The protein below binds the small molecule below.
Small molecule (SMILES): CC(=O)N[C@H]1[C@H](O[C@H]2[C@H](O)[C@@H](NC(C)=O)CO[C@@H]2CO)O[C@H](CO)[C@@H](O[C@@H]2O[C@H](CO)[C@@H](O)[C@H](O)[C@@H]2O)[C@@H]1O

Sequence of chain 2.C:
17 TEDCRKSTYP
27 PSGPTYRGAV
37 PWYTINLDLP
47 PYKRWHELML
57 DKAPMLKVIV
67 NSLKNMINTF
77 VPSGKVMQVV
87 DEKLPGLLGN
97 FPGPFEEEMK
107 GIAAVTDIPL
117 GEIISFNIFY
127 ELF

Binding-site contacts:
Ligand atom C1 contacts residue MET61 of chain 2.C at 3.7 Å (hydrophobic).
Ligand atom C3 contacts residue ASN33 of chain 2.D at 3.8 Å.
Ligand atom C5 contacts residue ASN30 of chain 2.D at 4.1 Å.
Ligand atom O7 contacts residue ASN33 of chain 2.D at 2.9 Å (h-bond).
Ligand atom C2 contacts residue ASN33 of chain 2.D at 2.5 Å.
Ligand atom C7 contacts residue THR35 of chain 2.D at 4.1 Å.
Ligand atom C5 contacts residue MET61 of chain 2.C at 4.2 Å (hydrophobic).
Ligand atom C2 contacts residue MET61 of chain 2.C at 4.0 Å (hydrophobic).
Ligand atom C8 contacts residue ARG33 of chain 2.C at 3.5 Å.
Ligand atom C5 contacts residue VAL64 of chain 2.C at 4.1 Å (hydrophobic).
Ligand atom O7 contacts residue VAL64 of chain 2.C at 4.0 Å.
Ligand atom O6 contacts residue GLU40 of chain 2.D at 3.8 Å.
Ligand atom C7 contacts residue ASN33 of chain 2.D at 3.1 Å.
Ligand atom C1 contacts residue ASN33 of chain 2.D at 1.4 Å.
Ligand atom C3 contacts residue GLU40 of chain 2.D at 3.6 Å.
Ligand atom C6 contacts residue VAL64 of chain 2.C at 4.1 Å (hydrophobic).
Ligand atom C1 contacts residue THR35 of chain 2.D at 3.8 Å.
Ligand atom O3 contacts residue VAL64 of chain 2.C at 3.9 Å.
Ligand atom O6 contacts residue ARG33 of chain 2.C at 3.1 Å (salt-bridge).
Ligand atom O4 contacts residue MET61 of chain 2.C at 4.2 Å.
Ligand atom O3 contacts residue MET61 of chain 2.C at 3.8 Å.
Ligand atom C5 contacts residue ASN33 of chain 2.D at 3.7 Å.
Ligand atom O3 contacts residue GLU40 of chain 2.D at 3.3 Å (salt-bridge).
Ligand atom C7 contacts residue ARG33 of chain 2.C at 4.1 Å.
Ligand atom N2 contacts residue GLU40 of chain 2.D at 2.6 Å (salt-bridge).
Ligand atom N2 contacts residue ARG33 of chain 2.C at 4.1 Å.
Ligand atom O6 contacts residue VAL64 of chain 2.C at 3.9 Å.
Ligand atom O5 contacts residue ASN33 of chain 2.D at 2.4 Å (h-bond).
Ligand atom N2 contacts residue ASN33 of chain 2.D at 2.9 Å (h-bond).
Ligand atom C8 contacts residue THR35 of chain 2.D at 3.8 Å.
Ligand atom C7 contacts residue GLN41 of chain 2.D at 3.5 Å.
Ligand atom C2 contacts residue GLU40 of chain 2.D at 3.6 Å.
Ligand atom O4 contacts residue PRO60 of chain 2.C at 3.7 Å.
Ligand atom O7 contacts residue GLN41 of chain 2.D at 2.6 Å (h-bond).
Ligand atom C3 contacts residue MET61 of chain 2.C at 3.8 Å (hydrophobic).
Ligand atom C8 contacts residue GLN41 of chain 2.D at 3.8 Å.
Ligand atom C7 contacts residue VAL64 of chain 2.C at 4.2 Å (hydrophobic).
Ligand atom C7 contacts residue GLU40 of chain 2.D at 3.3 Å.
Ligand atom C8 contacts residue GLU40 of chain 2.D at 3.1 Å.
Ligand atom N2 contacts residue THR35 of chain 2.D at 4.0 Å.

Sequence of chain 2.D:
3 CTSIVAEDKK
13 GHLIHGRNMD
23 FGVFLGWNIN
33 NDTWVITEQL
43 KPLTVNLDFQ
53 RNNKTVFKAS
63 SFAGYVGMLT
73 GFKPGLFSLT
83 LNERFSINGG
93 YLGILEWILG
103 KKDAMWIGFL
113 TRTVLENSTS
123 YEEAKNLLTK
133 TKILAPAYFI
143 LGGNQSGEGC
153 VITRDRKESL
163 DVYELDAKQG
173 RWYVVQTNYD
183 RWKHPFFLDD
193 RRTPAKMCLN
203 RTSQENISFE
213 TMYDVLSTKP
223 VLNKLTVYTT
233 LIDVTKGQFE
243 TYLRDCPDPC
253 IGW